Binding-site contacts:
Ligand atom N6 contacts residue ASP58 of chain 54.A at 4.3 Å.
Ligand atom O5' contacts residue PRO276 of chain 54.A at 2.8 Å.
Ligand atom C3' contacts residue GLN137 of chain 54.A at 2.6 Å.
Ligand atom OP2 contacts residue PRO276 of chain 54.A at 3.9 Å.
Ligand atom O3' contacts residue TRP60 of chain 54.A at 4.4 Å.
Ligand atom N7 contacts residue TRP60 of chain 54.A at 3.9 Å.
Ligand atom C8 contacts residue TRP60 of chain 54.A at 4.4 Å (hydrophobic).
Ligand atom C2 contacts residue TRP60 of chain 54.A at 3.4 Å (hydrophobic).
Ligand atom OP2 contacts residue GLN137 of chain 54.A at 3.8 Å.
Ligand atom C1' contacts residue TRP60 of chain 54.A at 3.5 Å (hydrophobic).
Ligand atom N9 contacts residue TRP60 of chain 54.A at 3.8 Å.
Ligand atom OP2 contacts residue ARG534 of chain 54.A at 3.6 Å.
Ligand atom C4' contacts residue PRO276 of chain 54.A at 3.7 Å (hydrophobic).
Ligand atom OP1 contacts residue PRO276 of chain 54.A at 3.1 Å.
Ligand atom N1 contacts residue TRP60 of chain 54.A at 3.5 Å.
Ligand atom C4 contacts residue TRP60 of chain 54.A at 3.5 Å (hydrophobic).
Ligand atom C2' contacts residue TRP60 of chain 54.A at 4.1 Å (hydrophobic).
Ligand atom N6 contacts residue GLY57 of chain 54.A at 3.7 Å.
Ligand atom C3' contacts residue PRO276 of chain 54.A at 3.2 Å (hydrophobic).
Ligand atom O3' contacts residue GLN137 of chain 54.A at 2.1 Å (h-bond).
Ligand atom OP1 contacts residue ASN139 of chain 54.A at 3.1 Å (h-bond).
Ligand atom N3 contacts residue TRP60 of chain 54.A at 3.0 Å.
Ligand atom O4' contacts residue TRP60 of chain 54.A at 4.2 Å.
Ligand atom N6 contacts residue TRP60 of chain 54.A at 3.0 Å.
Ligand atom C5' contacts residue PRO276 of chain 54.A at 3.7 Å (hydrophobic).
Ligand atom C1' contacts residue GLN137 of chain 54.A at 4.0 Å.
Ligand atom P contacts residue GLN137 of chain 54.A at 3.5 Å.
Ligand atom O5' contacts residue TRP60 of chain 54.A at 3.8 Å.
Ligand atom C5 contacts residue TRP60 of chain 54.A at 3.8 Å (hydrophobic).
Ligand atom C4' contacts residue GLN137 of chain 54.A at 4.1 Å.
Ligand atom O5' contacts residue GLN137 of chain 54.A at 4.3 Å.
Ligand atom P contacts residue PRO276 of chain 54.A at 3.8 Å.
Ligand atom C2' contacts residue GLN137 of chain 54.A at 2.9 Å.
Ligand atom O3' contacts residue PRO276 of chain 54.A at 3.4 Å.
Ligand atom OP1 contacts residue GLN137 of chain 54.A at 4.4 Å.
Ligand atom OP1 contacts residue ASN275 of chain 54.A at 4.5 Å.
Ligand atom OP2 contacts residue ASN139 of chain 54.A at 3.3 Å (h-bond).
Ligand atom OP2 contacts residue TRP60 of chain 54.A at 4.4 Å.
Ligand atom P contacts residue ASN139 of chain 54.A at 3.7 Å.
Ligand atom C6 contacts residue TRP60 of chain 54.A at 3.4 Å (hydrophobic).

Sequence of chain 54.A:
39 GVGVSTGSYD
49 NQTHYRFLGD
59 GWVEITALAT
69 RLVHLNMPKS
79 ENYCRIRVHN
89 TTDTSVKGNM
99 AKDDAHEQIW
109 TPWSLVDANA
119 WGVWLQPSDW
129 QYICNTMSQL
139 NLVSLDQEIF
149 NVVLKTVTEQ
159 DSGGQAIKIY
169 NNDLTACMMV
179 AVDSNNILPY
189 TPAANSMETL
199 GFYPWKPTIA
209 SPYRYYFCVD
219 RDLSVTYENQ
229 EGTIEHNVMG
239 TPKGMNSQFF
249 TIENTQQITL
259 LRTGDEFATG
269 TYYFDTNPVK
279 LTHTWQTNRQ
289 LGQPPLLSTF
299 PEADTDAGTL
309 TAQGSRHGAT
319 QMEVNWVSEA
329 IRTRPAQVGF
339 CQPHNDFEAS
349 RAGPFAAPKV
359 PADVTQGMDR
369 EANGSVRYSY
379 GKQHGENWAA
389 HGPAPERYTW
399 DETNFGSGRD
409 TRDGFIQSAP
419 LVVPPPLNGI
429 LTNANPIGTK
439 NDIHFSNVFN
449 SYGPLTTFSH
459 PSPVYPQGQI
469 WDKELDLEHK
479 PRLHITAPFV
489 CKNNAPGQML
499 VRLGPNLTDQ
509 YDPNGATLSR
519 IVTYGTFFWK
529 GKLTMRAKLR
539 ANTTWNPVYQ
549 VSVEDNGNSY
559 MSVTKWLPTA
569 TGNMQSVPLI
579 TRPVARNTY

The protein below binds the small molecule below.
Small molecule (SMILES): N=c1ccn([C@H]2C[C@H](O[P](=O)(O)OC[C@H]3O[C@@H](n4cnc5c(N)ncnc54)C[C@@H]3O[P](=O)(O)OC[C@H]3O[C@@H](n4cnc5c(N)ncnc54)C[C@@H]3O[P](=O)(O)OC[C@H]3O[C@@H](n4cnc5c(N)ncnc54)C[C@@H]3O)[C@@H](COP(=O)=O)O2)c(=O)[nH]1